Binding-site contacts:
Ligand atom O5 contacts residue ASN154 of chain 23.E at 2.4 Å (h-bond).
Ligand atom O5 contacts residue SER157 of chain 23.E at 4.0 Å.
Ligand atom C2 contacts residue ASN154 of chain 23.E at 2.5 Å.
Ligand atom C1 contacts residue SER156 of chain 23.E at 4.0 Å.
Ligand atom C3 contacts residue ASN154 of chain 23.E at 3.8 Å.
Ligand atom C1 contacts residue ASN154 of chain 23.E at 1.4 Å.
Ligand atom C4 contacts residue ASN154 of chain 23.E at 4.2 Å.
Ligand atom O7 contacts residue ASN154 of chain 23.E at 3.5 Å (h-bond).
Ligand atom O6 contacts residue SER157 of chain 23.E at 4.2 Å.
Ligand atom C7 contacts residue ASN154 of chain 23.E at 3.3 Å.
Ligand atom C5 contacts residue ASN154 of chain 23.E at 3.6 Å.
Ligand atom N2 contacts residue ASN154 of chain 23.E at 2.8 Å (h-bond).
Ligand atom C8 contacts residue ASN154 of chain 23.E at 3.7 Å.
Ligand atom C1 contacts residue SER157 of chain 23.E at 4.3 Å.

The small molecule below binds the protein below.
Small molecule (SMILES): CC(=O)N[C@@H]1[C@@H](O)[C@H](O)[C@@H](CO)O[C@H]1O

Sequence of chain 23.E:
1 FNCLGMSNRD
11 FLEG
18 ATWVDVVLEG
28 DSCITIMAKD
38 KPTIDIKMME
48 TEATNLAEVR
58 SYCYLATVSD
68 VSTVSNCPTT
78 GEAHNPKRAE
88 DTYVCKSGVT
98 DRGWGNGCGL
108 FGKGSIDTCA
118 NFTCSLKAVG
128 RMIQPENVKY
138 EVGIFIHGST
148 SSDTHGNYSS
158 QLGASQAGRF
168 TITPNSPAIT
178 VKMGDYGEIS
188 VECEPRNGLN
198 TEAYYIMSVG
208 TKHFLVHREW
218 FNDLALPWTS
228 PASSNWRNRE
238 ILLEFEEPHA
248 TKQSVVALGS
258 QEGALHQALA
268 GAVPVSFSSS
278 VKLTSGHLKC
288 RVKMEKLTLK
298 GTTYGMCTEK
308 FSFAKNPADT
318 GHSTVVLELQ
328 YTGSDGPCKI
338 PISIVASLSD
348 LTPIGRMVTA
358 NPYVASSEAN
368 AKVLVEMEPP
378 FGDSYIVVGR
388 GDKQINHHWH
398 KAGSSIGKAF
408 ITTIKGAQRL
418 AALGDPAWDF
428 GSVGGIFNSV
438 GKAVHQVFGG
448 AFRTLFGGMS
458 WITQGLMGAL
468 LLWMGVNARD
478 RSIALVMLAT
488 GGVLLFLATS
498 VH